The small molecule below binds the protein below.
Small molecule (SMILES): CCC(CC)[C@H](NC(C)=O)[C@@H]1[C@H](O)[C@@H](C(=O)O)C[C@H]1NC(=N)N

Sequence of chain 1.B:
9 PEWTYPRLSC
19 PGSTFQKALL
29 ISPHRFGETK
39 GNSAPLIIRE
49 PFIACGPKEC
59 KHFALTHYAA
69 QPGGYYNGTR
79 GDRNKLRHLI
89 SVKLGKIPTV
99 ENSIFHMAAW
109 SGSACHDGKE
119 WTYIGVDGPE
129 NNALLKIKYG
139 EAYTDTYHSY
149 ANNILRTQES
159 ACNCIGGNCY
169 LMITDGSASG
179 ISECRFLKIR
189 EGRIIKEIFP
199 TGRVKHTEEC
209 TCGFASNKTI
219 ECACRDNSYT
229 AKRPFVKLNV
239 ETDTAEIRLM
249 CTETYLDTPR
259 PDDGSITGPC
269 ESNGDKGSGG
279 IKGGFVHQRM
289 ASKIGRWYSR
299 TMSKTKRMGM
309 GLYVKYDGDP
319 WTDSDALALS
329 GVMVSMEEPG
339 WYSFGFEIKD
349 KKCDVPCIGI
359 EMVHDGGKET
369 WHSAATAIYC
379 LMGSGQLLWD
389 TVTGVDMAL

Binding-site contacts:
Ligand atom C6 contacts residue ARG223 of chain 1.B at 4.0 Å.
Ligand atom C6 contacts residue ARG47 of chain 1.B at 3.9 Å.
Ligand atom O14 contacts residue ASP80 of chain 1.B at 3.8 Å.
Ligand atom C1 contacts residue GLU48 of chain 1.B at 3.6 Å.
Ligand atom C6 contacts residue ARG305 of chain 1.B at 3.6 Å.
Ligand atom O9 contacts residue ASP80 of chain 1.B at 3.0 Å (salt-bridge).
Ligand atom C38 contacts residue ALA176 of chain 1.B at 3.8 Å (hydrophobic).
Ligand atom C15 contacts residue ARG154 of chain 1.B at 3.5 Å.
Ligand atom N27 contacts residue GLU48 of chain 1.B at 3.6 Å (salt-bridge).
Ligand atom N30 contacts residue GLU157 of chain 1.B at 3.3 Å (salt-bridge).
Ligand atom C4 contacts residue TYR340 of chain 1.B at 3.6 Å (hydrophobic).
Ligand atom N25 contacts residue GLU48 of chain 1.B at 3.7 Å.
Ligand atom C3 contacts residue TYR340 of chain 1.B at 3.5 Å (hydrophobic).
Ligand atom N30 contacts residue GLU48 of chain 1.B at 3.8 Å.
Ligand atom C1 contacts residue ASP80 of chain 1.B at 3.3 Å.
Ligand atom C36 contacts residue GLU206 of chain 1.B at 3.5 Å.
Ligand atom C37 contacts residue ARG154 of chain 1.B at 3.5 Å.
Ligand atom O8 contacts residue ARG305 of chain 1.B at 2.9 Å (salt-bridge).
Ligand atom O8 contacts residue ARG47 of chain 1.B at 3.0 Å (salt-bridge).
Ligand atom O7 contacts residue ARG305 of chain 1.B at 3.0 Å (salt-bridge).
Ligand atom N30 contacts residue TRP108 of chain 1.B at 3.1 Å (h-bond).
Ligand atom C5 contacts residue ASP80 of chain 1.B at 3.7 Å.
Ligand atom C6 contacts residue TYR340 of chain 1.B at 3.0 Å (hydrophobic).
Ligand atom C1 contacts residue ARG47 of chain 1.B at 3.7 Å.
Ligand atom O8 contacts residue TYR340 of chain 1.B at 3.2 Å (h-bond).
Ligand atom O7 contacts residue ARG223 of chain 1.B at 3.1 Å (salt-bridge).
Ligand atom N27 contacts residue ARG85 of chain 1.B at 3.7 Å.
Ligand atom N30 contacts residue LEU63 of chain 1.B at 4.0 Å.
Ligand atom C2 contacts residue TYR340 of chain 1.B at 3.8 Å (hydrophobic).
Ligand atom C1 contacts residue TYR340 of chain 1.B at 3.3 Å (hydrophobic).
Ligand atom C39 contacts residue GLU206 of chain 1.B at 3.0 Å.
Ligand atom N27 contacts residue ASP80 of chain 1.B at 3.1 Å (salt-bridge).
Ligand atom O14 contacts residue ARG81 of chain 1.B at 3.3 Å (salt-bridge).
Ligand atom O7 contacts residue TYR340 of chain 1.B at 3.1 Å (h-bond).
Ligand atom C4 contacts residue ASP80 of chain 1.B at 3.9 Å.
Ligand atom C26 contacts residue GLU48 of chain 1.B at 3.5 Å.
Ligand atom C5 contacts residue TYR340 of chain 1.B at 3.5 Å (hydrophobic).
Ligand atom C2 contacts residue ASP80 of chain 1.B at 3.3 Å.
Ligand atom C36 contacts residue GLU207 of chain 1.B at 3.7 Å.
Ligand atom C39 contacts residue ARG223 of chain 1.B at 3.7 Å.